Sequence of chain 1.D:
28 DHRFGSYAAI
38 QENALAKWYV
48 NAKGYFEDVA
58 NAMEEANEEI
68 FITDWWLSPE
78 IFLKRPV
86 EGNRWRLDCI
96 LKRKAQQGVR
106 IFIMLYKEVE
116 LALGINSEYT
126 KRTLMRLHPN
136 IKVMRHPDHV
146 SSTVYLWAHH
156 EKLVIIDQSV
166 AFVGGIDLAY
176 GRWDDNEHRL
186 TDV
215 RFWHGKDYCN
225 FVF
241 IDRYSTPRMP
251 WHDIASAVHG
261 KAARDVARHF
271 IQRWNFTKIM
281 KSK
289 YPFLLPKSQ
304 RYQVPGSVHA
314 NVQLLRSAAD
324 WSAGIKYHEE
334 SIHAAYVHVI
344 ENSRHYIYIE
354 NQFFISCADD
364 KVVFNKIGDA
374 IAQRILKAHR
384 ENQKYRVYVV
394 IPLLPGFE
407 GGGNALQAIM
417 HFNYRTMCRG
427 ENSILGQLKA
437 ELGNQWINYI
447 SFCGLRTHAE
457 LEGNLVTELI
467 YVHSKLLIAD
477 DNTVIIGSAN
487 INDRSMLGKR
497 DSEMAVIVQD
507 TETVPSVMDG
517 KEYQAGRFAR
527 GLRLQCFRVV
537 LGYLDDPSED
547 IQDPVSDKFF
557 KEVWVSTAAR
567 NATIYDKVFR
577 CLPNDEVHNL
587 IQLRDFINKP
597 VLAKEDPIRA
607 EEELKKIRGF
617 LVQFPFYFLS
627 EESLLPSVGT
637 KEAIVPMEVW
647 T

Binding-site contacts:
Ligand atom F1 contacts residue GLY119 of chain 1.D at 3.1 Å.
Ligand atom F2 contacts residue PHE356 of chain 1.D at 3.7 Å.
Ligand atom C22 contacts residue ARG490 of chain 1.D at 3.8 Å.
Ligand atom C1 contacts residue GLN355 of chain 1.D at 3.8 Å.
Ligand atom C8 contacts residue ARG177 of chain 1.D at 3.7 Å.
Ligand atom N3 contacts residue HIS155 of chain 1.D at 3.2 Å.
Ligand atom C13 contacts residue ILE120 of chain 1.D at 3.8 Å (hydrophobic).
Ligand atom C4 contacts residue TRP72 of chain 1.D at 3.9 Å (hydrophobic).
Ligand atom O1 contacts residue ASN486 of chain 1.D at 2.4 Å (h-bond).
Ligand atom C3 contacts residue TRP72 of chain 1.D at 3.4 Å (hydrophobic).
Ligand atom C5 contacts residue GLN355 of chain 1.D at 3.8 Å.
Ligand atom C7 contacts residue TRP251 of chain 1.D at 3.5 Å (hydrophobic).
Ligand atom O3 contacts residue ARG177 of chain 1.D at 2.5 Å (salt-bridge).
Ligand atom C16 contacts residue PHE400 of chain 1.D at 3.5 Å (hydrophobic).
Ligand atom F2 contacts residue ASN488 of chain 1.D at 3.5 Å.
Ligand atom C21 contacts residue ARG490 of chain 1.D at 3.8 Å.
Ligand atom C14 contacts residue TRP73 of chain 1.D at 3.4 Å (hydrophobic).
Ligand atom C21 contacts residue VAL645 of chain 1.D at 4.0 Å (hydrophobic).
Ligand atom O3 contacts residue TRP72 of chain 1.D at 3.2 Å.
Ligand atom C7 contacts residue PHE225 of chain 1.D at 3.7 Å (hydrophobic).
Ligand atom C24 contacts residue HIS155 of chain 1.D at 3.8 Å.
Ligand atom C5 contacts residue GLY399 of chain 1.D at 3.6 Å.
Ligand atom O3 contacts residue TRP73 of chain 1.D at 4.0 Å.
Ligand atom F2 contacts residue ARG490 of chain 1.D at 3.7 Å.
Ligand atom C15 contacts residue GLN355 of chain 1.D at 3.6 Å.
Ligand atom C8 contacts residue TRP72 of chain 1.D at 3.8 Å (hydrophobic).
Ligand atom C14 contacts residue TRP72 of chain 1.D at 4.0 Å (hydrophobic).
Ligand atom C1 contacts residue ASN486 of chain 1.D at 3.4 Å.
Ligand atom C15 contacts residue GLY399 of chain 1.D at 4.1 Å.
Ligand atom C15 contacts residue PHE400 of chain 1.D at 3.8 Å (hydrophobic).
Ligand atom C23 contacts residue PHE356 of chain 1.D at 4.0 Å (hydrophobic).
Ligand atom C23 contacts residue ARG490 of chain 1.D at 4.0 Å.
Ligand atom O1 contacts residue GLN355 of chain 1.D at 3.0 Å (h-bond).
Ligand atom C1 contacts residue HIS155 of chain 1.D at 3.5 Å.
Ligand atom O2 contacts residue GLN355 of chain 1.D at 3.8 Å.
Ligand atom C6 contacts residue ARG177 of chain 1.D at 4.0 Å.
Ligand atom C13 contacts residue TRP73 of chain 1.D at 3.7 Å (hydrophobic).
Ligand atom C10 contacts residue PHE225 of chain 1.D at 3.7 Å (hydrophobic).
Ligand atom O2 contacts residue PHE356 of chain 1.D at 4.0 Å.
Ligand atom O1 contacts residue HIS155 of chain 1.D at 3.2 Å (h-bond).

This protein binds this small molecule.
Small molecule (SMILES): C[C@@H](CN1CCC2(CC1)OC(=O)NC[C@H]2c1cccc(F)c1)NC(=O)c1ccc(F)cc1